Sequence of chain 1.A:
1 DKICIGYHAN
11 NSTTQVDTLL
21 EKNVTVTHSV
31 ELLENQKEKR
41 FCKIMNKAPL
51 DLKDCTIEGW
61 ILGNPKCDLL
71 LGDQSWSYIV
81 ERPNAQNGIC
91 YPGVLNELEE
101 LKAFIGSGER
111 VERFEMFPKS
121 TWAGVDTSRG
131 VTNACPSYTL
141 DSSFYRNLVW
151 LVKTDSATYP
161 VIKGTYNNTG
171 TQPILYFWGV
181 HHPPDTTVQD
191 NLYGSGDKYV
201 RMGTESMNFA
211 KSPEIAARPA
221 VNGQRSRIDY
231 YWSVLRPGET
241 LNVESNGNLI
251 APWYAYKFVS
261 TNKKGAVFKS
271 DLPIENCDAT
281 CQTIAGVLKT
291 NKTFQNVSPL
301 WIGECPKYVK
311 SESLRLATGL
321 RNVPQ

Binding-site contacts:
Ligand atom C3 contacts residue GLN224 of chain 1.A at 4.1 Å.
Ligand atom C8 contacts residue TYR91 of chain 1.A at 4.1 Å (hydrophobic).
Ligand atom C1 contacts residue THR132 of chain 1.A at 3.3 Å.
Ligand atom C5 contacts residue VAL131 of chain 1.A at 3.9 Å (hydrophobic).
Ligand atom O5 contacts residue GLY223 of chain 1.A at 3.9 Å.
Ligand atom C1 contacts residue ASN133 of chain 1.A at 3.8 Å.
Ligand atom O1A contacts residue THR132 of chain 1.A at 2.4 Å (h-bond).
Ligand atom C11 contacts residue ARG129 of chain 1.A at 3.5 Å.
Ligand atom O6 contacts residue GLN224 of chain 1.A at 3.8 Å.
Ligand atom C9 contacts residue TYR91 of chain 1.A at 3.8 Å (hydrophobic).
Ligand atom C11 contacts residue TRP150 of chain 1.A at 3.9 Å (hydrophobic).
Ligand atom C9 contacts residue SER226 of chain 1.A at 3.5 Å.
Ligand atom O4 contacts residue VAL131 of chain 1.A at 3.3 Å (h-bond).
Ligand atom O1A contacts residue GLN224 of chain 1.A at 3.3 Å (h-bond).
Ligand atom O8 contacts residue TYR91 of chain 1.A at 3.0 Å (h-bond).
Ligand atom C4 contacts residue ASN133 of chain 1.A at 3.5 Å.
Ligand atom C9 contacts residue HIS181 of chain 1.A at 4.1 Å.
Ligand atom O1A contacts residue ASN133 of chain 1.A at 3.8 Å.
Ligand atom O9 contacts residue HIS181 of chain 1.A at 3.6 Å.
Ligand atom O1B contacts residue THR132 of chain 1.A at 3.3 Å.
Ligand atom C5 contacts residue GLY223 of chain 1.A at 3.2 Å.
Ligand atom O4 contacts residue ASN133 of chain 1.A at 3.2 Å (h-bond).
Ligand atom C9 contacts residue VAL188 of chain 1.A at 4.0 Å (hydrophobic).
Ligand atom C10 contacts residue VAL131 of chain 1.A at 3.7 Å (hydrophobic).
Ligand atom C6 contacts residue GLY223 of chain 1.A at 3.3 Å.
Ligand atom N5 contacts residue VAL131 of chain 1.A at 3.2 Å (h-bond).
Ligand atom C11 contacts residue GLY130 of chain 1.A at 4.1 Å.
Ligand atom C4 contacts residue VAL131 of chain 1.A at 3.3 Å (hydrophobic).
Ligand atom C4 contacts residue GLN224 of chain 1.A at 4.2 Å.
Ligand atom C10 contacts residue ARG129 of chain 1.A at 4.2 Å.
Ligand atom O6 contacts residue ASN133 of chain 1.A at 3.3 Å (h-bond).
Ligand atom O8 contacts residue GLN224 of chain 1.A at 3.3 Å (h-bond).
Ligand atom O9 contacts residue SER226 of chain 1.A at 2.4 Å (h-bond).
Ligand atom C5 contacts residue GLN224 of chain 1.A at 4.2 Å.
Ligand atom O6 contacts residue GLY223 of chain 1.A at 3.5 Å (h-bond).
Ligand atom O8 contacts residue TRP150 of chain 1.A at 4.2 Å.
Ligand atom C11 contacts residue VAL131 of chain 1.A at 3.6 Å (hydrophobic).
Ligand atom O7 contacts residue LEU192 of chain 1.A at 4.1 Å.
Ligand atom O9 contacts residue TYR91 of chain 1.A at 2.7 Å (h-bond).
Ligand atom O1B contacts residue ASN133 of chain 1.A at 2.9 Å (h-bond).

This protein binds this small molecule.
Small molecule (SMILES): CC(=O)N[C@@H]1[C@@H](O)[C@H](O[C@@H]2O[C@H](CO)[C@H](O)[C@H](O[C@]3(C(=O)O)C[C@H](O)[C@@H](NC(C)=O)[C@H]([C@H](O)[C@H](O)CO)O3)[C@H]2O)[C@@H](CO)O[C@H]1O